A protein and the small-molecule ligand that binds it are described below.
Small molecule (SMILES): Nc1nc2c(ncn2[C@H]2C[C@H](O)[C@@H](CO[P](=O)(O)O[P](=O)(O)OP(=O)(O)O)O2)c(=O)[nH]1

Sequence of chain 1.A:
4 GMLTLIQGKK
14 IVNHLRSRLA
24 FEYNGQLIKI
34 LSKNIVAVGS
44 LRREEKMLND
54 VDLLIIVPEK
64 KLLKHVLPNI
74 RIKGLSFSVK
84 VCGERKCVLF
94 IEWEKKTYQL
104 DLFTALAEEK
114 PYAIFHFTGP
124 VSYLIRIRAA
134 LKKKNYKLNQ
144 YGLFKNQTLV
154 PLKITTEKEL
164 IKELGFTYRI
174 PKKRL

Binding-site contacts:
Ligand atom N3 contacts residue HIS119 of chain 1.A at 3.4 Å.
Ligand atom O2G contacts residue MN1 of chain 1.J at 2.0 Å.
Ligand atom O3B contacts residue SER43 of chain 1.A at 3.4 Å (h-bond).
Ligand atom O3' contacts residue ARG46 of chain 1.A at 3.2 Å (salt-bridge).
Ligand atom O2B contacts residue ASP55 of chain 1.A at 2.9 Å (salt-bridge).
Ligand atom O2A contacts residue MN1 of chain 1.J at 2.1 Å.
Ligand atom C5 contacts residue VAL124 of chain 1.A at 3.4 Å (hydrophobic).
Ligand atom O1G contacts residue ASN52 of chain 1.A at 2.8 Å (h-bond).
Ligand atom C4' contacts residue PHE120 of chain 1.A at 3.4 Å (hydrophobic).
Ligand atom O3' contacts residue GLY122 of chain 1.A at 3.6 Å.
Ligand atom O2A contacts residue ASP53 of chain 1.A at 3.2 Å (salt-bridge).
Ligand atom C5' contacts residue ASP55 of chain 1.A at 3.6 Å.
Ligand atom O2G contacts residue ASP53 of chain 1.A at 3.2 Å (salt-bridge).
Ligand atom O3A contacts residue MN1 of chain 1.J at 3.5 Å.
Ligand atom C6 contacts residue DA9 of chain 1.D at 3.2 Å.
Ligand atom O3G contacts residue ASN52 of chain 1.A at 3.1 Å (h-bond).
Ligand atom PG contacts residue MN1 of chain 1.J at 3.3 Å.
Ligand atom N1 contacts residue DA9 of chain 1.D at 3.4 Å (h-bond).
Ligand atom C8 contacts residue DA9 of chain 1.D at 3.6 Å.
Ligand atom O3' contacts residue THR121 of chain 1.A at 3.6 Å (h-bond).
Ligand atom PB contacts residue MN1 of chain 1.J at 3.2 Å.
Ligand atom O2B contacts residue SER43 of chain 1.A at 3.1 Å (h-bond).
Ligand atom O2A contacts residue ASP55 of chain 1.A at 2.9 Å (salt-bridge).
Ligand atom N3 contacts residue LEU127 of chain 1.A at 3.5 Å.
Ligand atom O3G contacts residue SER43 of chain 1.A at 2.7 Å (h-bond).
Ligand atom N7 contacts residue VAL124 of chain 1.A at 3.4 Å.
Ligand atom C5 contacts residue DA9 of chain 1.D at 3.7 Å.
Ligand atom N2 contacts residue ARG131 of chain 1.A at 3.2 Å (salt-bridge).
Ligand atom O1B contacts residue ARG46 of chain 1.A at 2.9 Å (salt-bridge).
Ligand atom N7 contacts residue DA9 of chain 1.D at 3.5 Å.
Ligand atom O2A contacts residue MN1 of chain 1.K at 2.1 Å.
Ligand atom O5' contacts residue DA9 of chain 1.D at 3.3 Å.
Ligand atom PA contacts residue MN1 of chain 1.J at 3.2 Å.
Ligand atom PG contacts residue SER43 of chain 1.A at 3.5 Å.
Ligand atom C2' contacts residue HIS119 of chain 1.A at 3.3 Å.
Ligand atom O2B contacts residue MN1 of chain 1.J at 2.0 Å.
Ligand atom PA contacts residue MN1 of chain 1.K at 3.3 Å.
Ligand atom O3' contacts residue PHE120 of chain 1.A at 3.4 Å (h-bond).
Ligand atom O4' contacts residue DA9 of chain 1.D at 3.4 Å.
Ligand atom O6 contacts residue DA9 of chain 1.D at 2.8 Å (h-bond).